Sequence of chain 1.C:
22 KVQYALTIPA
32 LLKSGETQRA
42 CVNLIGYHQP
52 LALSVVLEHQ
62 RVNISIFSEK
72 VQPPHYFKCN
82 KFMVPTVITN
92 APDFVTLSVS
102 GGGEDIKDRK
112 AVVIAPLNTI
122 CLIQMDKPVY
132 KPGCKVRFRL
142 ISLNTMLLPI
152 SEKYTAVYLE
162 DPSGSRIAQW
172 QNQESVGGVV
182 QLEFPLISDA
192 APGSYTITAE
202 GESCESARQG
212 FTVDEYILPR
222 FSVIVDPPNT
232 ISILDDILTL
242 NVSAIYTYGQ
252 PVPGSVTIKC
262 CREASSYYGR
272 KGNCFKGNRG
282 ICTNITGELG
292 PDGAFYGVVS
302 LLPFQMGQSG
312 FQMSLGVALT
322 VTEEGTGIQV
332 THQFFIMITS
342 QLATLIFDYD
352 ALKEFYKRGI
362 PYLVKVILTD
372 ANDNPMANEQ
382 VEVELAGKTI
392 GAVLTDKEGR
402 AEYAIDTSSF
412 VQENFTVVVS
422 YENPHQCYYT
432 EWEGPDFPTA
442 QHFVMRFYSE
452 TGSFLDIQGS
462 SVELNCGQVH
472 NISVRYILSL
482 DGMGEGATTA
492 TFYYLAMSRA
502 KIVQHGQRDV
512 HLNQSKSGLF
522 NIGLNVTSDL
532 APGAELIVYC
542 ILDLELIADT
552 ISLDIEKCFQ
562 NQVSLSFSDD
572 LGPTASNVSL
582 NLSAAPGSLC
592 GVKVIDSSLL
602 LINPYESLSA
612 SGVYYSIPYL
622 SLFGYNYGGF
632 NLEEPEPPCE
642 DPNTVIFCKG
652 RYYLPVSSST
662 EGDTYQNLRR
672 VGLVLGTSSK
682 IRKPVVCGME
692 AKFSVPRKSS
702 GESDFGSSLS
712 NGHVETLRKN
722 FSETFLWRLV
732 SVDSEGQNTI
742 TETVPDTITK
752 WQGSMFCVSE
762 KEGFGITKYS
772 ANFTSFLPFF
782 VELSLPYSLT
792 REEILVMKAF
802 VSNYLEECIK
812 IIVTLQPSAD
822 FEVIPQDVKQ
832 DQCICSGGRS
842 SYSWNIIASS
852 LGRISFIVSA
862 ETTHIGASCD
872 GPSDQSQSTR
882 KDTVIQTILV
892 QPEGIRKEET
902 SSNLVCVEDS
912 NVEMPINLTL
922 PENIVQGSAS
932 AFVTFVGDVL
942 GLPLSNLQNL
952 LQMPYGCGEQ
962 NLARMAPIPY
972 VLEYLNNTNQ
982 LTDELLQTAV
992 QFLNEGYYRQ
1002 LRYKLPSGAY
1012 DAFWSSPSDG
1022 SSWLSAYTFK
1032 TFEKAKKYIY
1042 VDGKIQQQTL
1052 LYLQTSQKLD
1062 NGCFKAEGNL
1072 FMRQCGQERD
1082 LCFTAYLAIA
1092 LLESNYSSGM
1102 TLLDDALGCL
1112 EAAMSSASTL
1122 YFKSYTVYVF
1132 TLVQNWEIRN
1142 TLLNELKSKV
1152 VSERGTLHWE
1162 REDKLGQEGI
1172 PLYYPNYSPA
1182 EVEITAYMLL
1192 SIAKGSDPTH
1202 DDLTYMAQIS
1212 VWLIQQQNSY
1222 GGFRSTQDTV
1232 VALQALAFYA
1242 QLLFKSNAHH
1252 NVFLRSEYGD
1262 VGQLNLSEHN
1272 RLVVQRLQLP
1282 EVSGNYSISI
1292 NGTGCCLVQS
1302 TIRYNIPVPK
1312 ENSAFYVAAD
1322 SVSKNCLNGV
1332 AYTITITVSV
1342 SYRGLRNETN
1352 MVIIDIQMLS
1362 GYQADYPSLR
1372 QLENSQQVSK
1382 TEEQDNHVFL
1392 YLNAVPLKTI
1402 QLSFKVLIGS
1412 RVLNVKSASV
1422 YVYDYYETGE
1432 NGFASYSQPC

Binding-site contacts:
Ligand atom C5 contacts residue ASN64 of chain 1.C at 3.7 Å.
Ligand atom C6 contacts residue ASN64 of chain 1.C at 4.3 Å.
Ligand atom O6 contacts residue ASN64 of chain 1.C at 4.1 Å.
Ligand atom C7 contacts residue ASN64 of chain 1.C at 3.6 Å.
Ligand atom C2 contacts residue ASN64 of chain 1.C at 2.5 Å.
Ligand atom C1 contacts residue ASN64 of chain 1.C at 1.4 Å.
Ligand atom O3 contacts residue ASN64 of chain 1.C at 3.7 Å.
Ligand atom C4 contacts residue ASN64 of chain 1.C at 4.3 Å.
Ligand atom O5 contacts residue ASN64 of chain 1.C at 2.4 Å (h-bond).
Ligand atom N2 contacts residue ASN64 of chain 1.C at 3.4 Å (h-bond).
Ligand atom C3 contacts residue ASN64 of chain 1.C at 3.6 Å.
Ligand atom O7 contacts residue ASN64 of chain 1.C at 3.2 Å (h-bond).

A protein and the small-molecule ligand that binds it are described below.
Small molecule (SMILES): CC(=O)N[C@@H]1[C@@H](O)[C@H](O)[C@@H](CO)O[C@H]1O